A protein and the small-molecule ligand that binds it are described below.
Small molecule (SMILES): CC(=O)N[C@@H]1[C@@H](O)[C@H](O)[C@@H](CO)O[C@H]1O

Sequence of chain 1.A:
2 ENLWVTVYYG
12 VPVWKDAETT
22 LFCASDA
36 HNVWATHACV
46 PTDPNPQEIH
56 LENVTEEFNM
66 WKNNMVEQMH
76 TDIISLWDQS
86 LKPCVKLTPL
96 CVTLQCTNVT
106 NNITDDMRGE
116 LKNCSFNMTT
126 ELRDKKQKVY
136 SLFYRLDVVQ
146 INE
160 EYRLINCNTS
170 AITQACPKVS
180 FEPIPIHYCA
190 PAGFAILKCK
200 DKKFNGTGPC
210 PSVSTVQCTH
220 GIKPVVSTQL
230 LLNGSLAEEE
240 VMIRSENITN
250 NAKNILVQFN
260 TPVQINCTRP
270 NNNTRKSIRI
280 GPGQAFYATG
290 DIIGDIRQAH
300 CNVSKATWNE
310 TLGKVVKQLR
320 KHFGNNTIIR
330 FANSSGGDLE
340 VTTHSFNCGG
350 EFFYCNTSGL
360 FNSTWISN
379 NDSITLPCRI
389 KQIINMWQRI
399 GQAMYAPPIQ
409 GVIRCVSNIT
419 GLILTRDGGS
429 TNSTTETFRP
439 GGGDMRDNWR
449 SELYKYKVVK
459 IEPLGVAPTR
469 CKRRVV

Binding-site contacts:
Ligand atom C4 contacts residue ASN361 of chain 1.A at 4.1 Å.
Ligand atom N2 contacts residue ASN361 of chain 1.A at 2.9 Å (h-bond).
Ligand atom O5 contacts residue ASN361 of chain 1.A at 2.2 Å (h-bond).
Ligand atom C1 contacts residue ASN361 of chain 1.A at 1.5 Å.
Ligand atom C3 contacts residue ASN361 of chain 1.A at 3.7 Å.
Ligand atom C7 contacts residue ASN361 of chain 1.A at 3.9 Å.
Ligand atom C5 contacts residue ASN361 of chain 1.A at 3.5 Å.
Ligand atom O7 contacts residue NAG2 of chain 1.W at 3.7 Å.
Ligand atom O7 contacts residue ASN361 of chain 1.A at 4.3 Å.
Ligand atom C2 contacts residue ASN361 of chain 1.A at 2.4 Å.
Ligand atom O3 contacts residue NAG2 of chain 1.W at 4.0 Å.